Sequence of chain 1.A:
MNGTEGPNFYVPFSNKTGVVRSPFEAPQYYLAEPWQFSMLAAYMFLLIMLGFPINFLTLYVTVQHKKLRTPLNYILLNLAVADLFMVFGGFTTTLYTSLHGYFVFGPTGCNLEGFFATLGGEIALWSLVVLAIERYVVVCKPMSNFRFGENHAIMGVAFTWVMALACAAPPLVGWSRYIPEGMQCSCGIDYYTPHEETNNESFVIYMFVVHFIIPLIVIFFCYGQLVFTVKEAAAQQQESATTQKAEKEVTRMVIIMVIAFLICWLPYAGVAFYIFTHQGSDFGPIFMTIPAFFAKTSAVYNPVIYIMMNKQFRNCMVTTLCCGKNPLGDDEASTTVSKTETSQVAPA

Binding-site contacts:
Ligand atom O5 contacts residue SER282 of chain 1.A at 3.7 Å.
Ligand atom O7 contacts residue ASN3 of chain 1.A at 3.5 Å (h-bond).
Ligand atom C7 contacts residue ASN3 of chain 1.A at 3.5 Å.
Ligand atom O6 contacts residue SER282 of chain 1.A at 3.6 Å.
Ligand atom C2 contacts residue SER282 of chain 1.A at 4.3 Å.
Ligand atom O7 contacts residue GLY281 of chain 1.A at 3.0 Å (h-bond).
Ligand atom C2 contacts residue ASN3 of chain 1.A at 2.4 Å.
Ligand atom O6 contacts residue ASP283 of chain 1.A at 2.8 Å (salt-bridge).
Ligand atom C8 contacts residue GLY281 of chain 1.A at 4.5 Å.
Ligand atom O5 contacts residue ASP283 of chain 1.A at 3.2 Å (salt-bridge).
Ligand atom C4 contacts residue ASN3 of chain 1.A at 4.2 Å.
Ligand atom C3 contacts residue ASN3 of chain 1.A at 3.8 Å.
Ligand atom C1 contacts residue ASP283 of chain 1.A at 4.1 Å.
Ligand atom C6 contacts residue ASP283 of chain 1.A at 3.6 Å.
Ligand atom C2 contacts residue GLY281 of chain 1.A at 3.6 Å.
Ligand atom C7 contacts residue GLY281 of chain 1.A at 3.5 Å.
Ligand atom C1 contacts residue ASN3 of chain 1.A at 1.4 Å.
Ligand atom C1 contacts residue SER282 of chain 1.A at 4.2 Å.
Ligand atom C5 contacts residue ASP283 of chain 1.A at 4.1 Å.
Ligand atom C1 contacts residue GLY281 of chain 1.A at 3.6 Å.
Ligand atom O5 contacts residue ASN3 of chain 1.A at 2.3 Å (h-bond).
Ligand atom N2 contacts residue GLY281 of chain 1.A at 3.8 Å.
Ligand atom O5 contacts residue GLY281 of chain 1.A at 4.1 Å.
Ligand atom C5 contacts residue ASN3 of chain 1.A at 3.6 Å.
Ligand atom N2 contacts residue ASN3 of chain 1.A at 2.9 Å (h-bond).

The protein below binds the small molecule below.
Small molecule (SMILES): CC(=O)N[C@H]1[C@H](O[C@H]2[C@H](O)[C@@H](NC(C)=O)CO[C@@H]2CO)O[C@H](CO)[C@@H](O)[C@@H]1O